This small molecule binds to this protein.
Small molecule (SMILES): CC(=O)N[C@@H]1[C@@H](O)[C@H](O)[C@@H](CO)O[C@H]1O

Sequence of chain 1.F:
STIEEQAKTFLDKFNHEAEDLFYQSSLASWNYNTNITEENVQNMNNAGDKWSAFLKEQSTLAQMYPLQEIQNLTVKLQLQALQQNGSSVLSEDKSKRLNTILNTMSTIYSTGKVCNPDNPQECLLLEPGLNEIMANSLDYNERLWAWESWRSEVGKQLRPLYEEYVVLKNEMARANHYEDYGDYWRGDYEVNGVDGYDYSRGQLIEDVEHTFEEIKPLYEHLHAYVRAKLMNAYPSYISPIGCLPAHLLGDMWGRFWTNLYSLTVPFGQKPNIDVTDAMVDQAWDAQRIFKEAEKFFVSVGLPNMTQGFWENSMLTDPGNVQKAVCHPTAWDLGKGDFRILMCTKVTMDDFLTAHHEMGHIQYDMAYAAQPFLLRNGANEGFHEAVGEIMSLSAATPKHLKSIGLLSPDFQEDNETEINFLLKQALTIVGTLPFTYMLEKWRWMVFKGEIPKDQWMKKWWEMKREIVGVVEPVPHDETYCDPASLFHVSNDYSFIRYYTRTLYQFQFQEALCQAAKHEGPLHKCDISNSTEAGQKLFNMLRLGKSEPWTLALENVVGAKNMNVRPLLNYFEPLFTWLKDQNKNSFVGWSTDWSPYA

Binding-site contacts:
Ligand atom C4 contacts residue ASN35 of chain 1.F at 4.2 Å.
Ligand atom C6 contacts residue GLU39 of chain 1.F at 3.2 Å.
Ligand atom C8 contacts residue GLN322 of chain 1.F at 3.5 Å.
Ligand atom N2 contacts residue ASN35 of chain 1.F at 2.9 Å (h-bond).
Ligand atom O6 contacts residue THR37 of chain 1.F at 3.4 Å.
Ligand atom O7 contacts residue ASN35 of chain 1.F at 3.2 Å (h-bond).
Ligand atom C1 contacts residue THR37 of chain 1.F at 3.8 Å.
Ligand atom C6 contacts residue THR37 of chain 1.F at 3.6 Å.
Ligand atom O6 contacts residue GLU39 of chain 1.F at 2.9 Å (salt-bridge).
Ligand atom C8 contacts residue ASN35 of chain 1.F at 4.4 Å.
Ligand atom O5 contacts residue ASN40 of chain 1.F at 3.7 Å.
Ligand atom O5 contacts residue ASN35 of chain 1.F at 2.4 Å (h-bond).
Ligand atom C7 contacts residue ASN35 of chain 1.F at 3.2 Å.
Ligand atom C5 contacts residue THR37 of chain 1.F at 3.7 Å.
Ligand atom C6 contacts residue ASN40 of chain 1.F at 4.1 Å.
Ligand atom C2 contacts residue ASN35 of chain 1.F at 2.4 Å.
Ligand atom C3 contacts residue ASN35 of chain 1.F at 3.8 Å.
Ligand atom O5 contacts residue THR37 of chain 1.F at 3.2 Å (h-bond).
Ligand atom C7 contacts residue GLN322 of chain 1.F at 4.4 Å.
Ligand atom C5 contacts residue ASN35 of chain 1.F at 3.7 Å.
Ligand atom C1 contacts residue ASN35 of chain 1.F at 1.4 Å.